Binding-site contacts:
Ligand atom C5 contacts residue ASN120 of chain 38.E at 3.9 Å.
Ligand atom C8 contacts residue ASN120 of chain 38.E at 4.1 Å.
Ligand atom C2 contacts residue ASN120 of chain 38.E at 2.6 Å.
Ligand atom C2 contacts residue TRP138 of chain 38.E at 3.8 Å (hydrophobic).
Ligand atom C1 contacts residue ASN120 of chain 38.E at 1.4 Å.
Ligand atom O3 contacts residue TRP138 of chain 38.E at 3.5 Å.
Ligand atom C7 contacts residue TRP138 of chain 38.E at 4.3 Å (hydrophobic).
Ligand atom O5 contacts residue ASN120 of chain 38.E at 2.4 Å (h-bond).
Ligand atom C3 contacts residue TRP138 of chain 38.E at 2.9 Å (hydrophobic).
Ligand atom O7 contacts residue ASN120 of chain 38.E at 4.4 Å.
Ligand atom C5 contacts residue TRP138 of chain 38.E at 3.5 Å (hydrophobic).
Ligand atom C4 contacts residue ASN120 of chain 38.E at 4.2 Å.
Ligand atom C6 contacts residue ASN120 of chain 38.E at 3.0 Å.
Ligand atom O4 contacts residue TRP138 of chain 38.E at 3.1 Å.
Ligand atom O5 contacts residue TRP138 of chain 38.E at 4.3 Å.
Ligand atom O7 contacts residue TRP138 of chain 38.E at 3.8 Å.
Ligand atom C8 contacts residue TRP138 of chain 38.E at 4.0 Å (hydrophobic).
Ligand atom C1 contacts residue TRP138 of chain 38.E at 3.9 Å (hydrophobic).
Ligand atom C8 contacts residue GLY119 of chain 38.E at 3.9 Å.
Ligand atom C3 contacts residue ASN120 of chain 38.E at 3.9 Å.
Ligand atom C4 contacts residue TRP138 of chain 38.E at 3.3 Å (hydrophobic).
Ligand atom N2 contacts residue ASN120 of chain 38.E at 3.0 Å (h-bond).
Ligand atom C7 contacts residue ASN120 of chain 38.E at 3.8 Å.
Ligand atom N2 contacts residue TRP138 of chain 38.E at 3.7 Å.
Ligand atom O5 contacts residue ASN120 of chain 38.E at 4.0 Å.
Ligand atom C5 contacts residue ASN120 of chain 38.E at 3.6 Å.

Sequence of chain 38.E:
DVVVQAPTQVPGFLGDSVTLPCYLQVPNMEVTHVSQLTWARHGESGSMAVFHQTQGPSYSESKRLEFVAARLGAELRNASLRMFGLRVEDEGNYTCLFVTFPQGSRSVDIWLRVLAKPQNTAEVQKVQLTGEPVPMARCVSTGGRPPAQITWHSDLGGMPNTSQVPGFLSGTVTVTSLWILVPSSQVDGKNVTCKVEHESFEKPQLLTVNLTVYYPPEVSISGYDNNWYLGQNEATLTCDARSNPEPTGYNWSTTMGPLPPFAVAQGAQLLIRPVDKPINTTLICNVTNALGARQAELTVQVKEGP

This protein binds this small molecule.
Small molecule (SMILES): CC(=O)N[C@H]1[C@H](O[C@H]2[C@H](O)[C@@H](NC(C)=O)CO[C@@H]2CO[C@@H]2O[C@@H](C)[C@@H](O)[C@@H](O)[C@@H]2O)O[C@H](CO)[C@@H](O[C@@H]2O[C@H](CO)[C@@H](O)[C@H](O[C@@H]3O[C@H](CO)[C@@H](O)[C@H](O)[C@@H]3O)[C@@H]2O)[C@@H]1O